Sequence of chain 40.A:
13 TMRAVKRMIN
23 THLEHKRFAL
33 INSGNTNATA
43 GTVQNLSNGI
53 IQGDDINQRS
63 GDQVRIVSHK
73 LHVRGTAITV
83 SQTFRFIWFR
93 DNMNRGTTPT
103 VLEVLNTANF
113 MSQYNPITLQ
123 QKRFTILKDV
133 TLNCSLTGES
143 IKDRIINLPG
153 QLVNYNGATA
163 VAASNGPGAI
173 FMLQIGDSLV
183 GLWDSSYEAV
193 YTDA

The protein below binds the small molecule below.
Small molecule (SMILES): O=c1ccn([C@@H]2O[C@H](CO[P](=O)(O)O[C@H]3[C@@H](O)[C@H](n4ccc(=O)[nH]c4=O)O[C@@H]3CO[P](=O)(O)O[C@H]3[C@@H](O)[C@H](n4ccc(=O)[nH]c4=O)O[C@@H]3CO[P](=O)(O)O[C@H]3[C@@H](O)[C@H](n4ccc(=O)[nH]c4=O)O[C@@H]3COP(=O)=O)[C@@H](O)[C@H]2O)c(=O)[nH]1

Binding-site contacts:
Ligand atom C4' contacts residue ARG19 of chain 40.A at 3.7 Å.
Ligand atom C2 contacts residue A1 of chain 40.B at 3.1 Å.
Ligand atom O5' contacts residue ARG19 of chain 40.A at 2.1 Å (salt-bridge).
Ligand atom OP2 contacts residue ARG15 of chain 40.A at 2.5 Å.
Ligand atom OP1 contacts residue MET14 of chain 40.A at 3.8 Å.
Ligand atom C1' contacts residue ARG19 of chain 40.A at 4.3 Å.
Ligand atom P contacts residue ARG19 of chain 40.A at 2.8 Å.
Ligand atom OP1 contacts residue ARG19 of chain 40.A at 4.1 Å.
Ligand atom N1 contacts residue A3 of chain 40.B at 4.3 Å.
Ligand atom O2 contacts residue A2 of chain 40.B at 3.7 Å.
Ligand atom P contacts residue ARG15 of chain 40.A at 3.1 Å.
Ligand atom O4' contacts residue ARG19 of chain 40.A at 3.9 Å.
Ligand atom O2 contacts residue A3 of chain 40.B at 3.2 Å.
Ligand atom O4 contacts residue A1 of chain 40.B at 3.0 Å (h-bond).
Ligand atom C4 contacts residue A3 of chain 40.B at 3.6 Å.
Ligand atom C2 contacts residue A3 of chain 40.B at 3.5 Å.
Ligand atom O2 contacts residue A1 of chain 40.B at 2.7 Å (h-bond).
Ligand atom O3' contacts residue ARG15 of chain 40.A at 3.1 Å (salt-bridge).
Ligand atom C4 contacts residue A1 of chain 40.B at 3.4 Å.
Ligand atom C3' contacts residue ARG15 of chain 40.A at 3.8 Å.
Ligand atom O4 contacts residue A3 of chain 40.B at 2.8 Å (h-bond).
Ligand atom C5 contacts residue ARG19 of chain 40.A at 2.9 Å.
Ligand atom OP1 contacts residue LYS18 of chain 40.A at 3.7 Å.
Ligand atom N3 contacts residue A1 of chain 40.B at 2.7 Å (h-bond).
Ligand atom C4' contacts residue ARG15 of chain 40.A at 3.3 Å.
Ligand atom OP2 contacts residue ARG19 of chain 40.A at 2.1 Å (salt-bridge).
Ligand atom O3' contacts residue ARG19 of chain 40.A at 3.6 Å (salt-bridge).
Ligand atom C2' contacts residue ARG19 of chain 40.A at 3.6 Å.
Ligand atom N1 contacts residue ARG19 of chain 40.A at 3.9 Å.
Ligand atom N3 contacts residue A2 of chain 40.B at 3.7 Å.
Ligand atom C5' contacts residue ARG19 of chain 40.A at 3.2 Å.
Ligand atom C3' contacts residue ARG19 of chain 40.A at 3.4 Å.
Ligand atom C5' contacts residue ARG15 of chain 40.A at 2.5 Å.
Ligand atom OP2 contacts residue ALA16 of chain 40.A at 4.1 Å.
Ligand atom C4 contacts residue ARG19 of chain 40.A at 3.9 Å.
Ligand atom O5' contacts residue ARG15 of chain 40.A at 3.6 Å.
Ligand atom OP1 contacts residue ARG15 of chain 40.A at 2.5 Å.
Ligand atom N3 contacts residue A3 of chain 40.B at 2.8 Å (h-bond).
Ligand atom C2 contacts residue A2 of chain 40.B at 3.9 Å.
Ligand atom C6 contacts residue ARG19 of chain 40.A at 2.7 Å.